Binding-site contacts:
Ligand atom C3 contacts residue GLN188 of chain 1.A at 4.2 Å.
Ligand atom N2 contacts residue THR213 of chain 1.A at 4.3 Å.
Ligand atom C8 contacts residue ASN211 of chain 1.A at 4.2 Å.
Ligand atom C7 contacts residue ASN211 of chain 1.A at 3.3 Å.
Ligand atom C4 contacts residue ASN211 of chain 1.A at 4.1 Å.
Ligand atom C5 contacts residue THR213 of chain 1.A at 3.8 Å.
Ligand atom C8 contacts residue THR198 of chain 1.A at 3.9 Å.
Ligand atom C2 contacts residue ASN211 of chain 1.A at 2.3 Å.
Ligand atom C2 contacts residue THR213 of chain 1.A at 4.2 Å.
Ligand atom C5 contacts residue ASN211 of chain 1.A at 3.6 Å.
Ligand atom O5 contacts residue THR213 of chain 1.A at 3.8 Å.
Ligand atom C8 contacts residue VAL197 of chain 1.A at 3.6 Å (hydrophobic).
Ligand atom N2 contacts residue ASN211 of chain 1.A at 2.8 Å (h-bond).
Ligand atom C1 contacts residue ASN211 of chain 1.A at 1.4 Å.
Ligand atom O5 contacts residue ASN211 of chain 1.A at 2.4 Å (h-bond).
Ligand atom C3 contacts residue THR213 of chain 1.A at 4.2 Å.
Ligand atom C1 contacts residue THR213 of chain 1.A at 3.4 Å.
Ligand atom C3 contacts residue ASN211 of chain 1.A at 3.7 Å.
Ligand atom O7 contacts residue ASN211 of chain 1.A at 3.6 Å.

Sequence of chain 1.A:
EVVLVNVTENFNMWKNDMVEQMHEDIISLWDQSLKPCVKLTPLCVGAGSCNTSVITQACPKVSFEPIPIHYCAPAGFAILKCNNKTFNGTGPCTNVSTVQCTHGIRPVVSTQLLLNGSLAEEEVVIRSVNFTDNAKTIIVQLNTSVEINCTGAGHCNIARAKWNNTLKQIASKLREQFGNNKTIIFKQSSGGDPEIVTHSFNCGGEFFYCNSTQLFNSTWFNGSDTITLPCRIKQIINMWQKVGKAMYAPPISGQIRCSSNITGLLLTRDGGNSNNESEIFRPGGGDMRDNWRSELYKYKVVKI

The protein below binds the small molecule below.
Small molecule (SMILES): CC(=O)N[C@@H]1[C@@H](O)[C@H](O)[C@@H](CO)O[C@H]1O